Binding-site contacts:
Ligand atom C4 contacts residue ASP155 of chain 29.A at 1.9 Å.
Ligand atom C5 contacts residue SER156 of chain 29.A at 2.9 Å.
Ligand atom C1 contacts residue GLN160 of chain 29.A at 2.6 Å.
Ligand atom C1 contacts residue TYR157 of chain 29.A at 3.5 Å (hydrophobic).
Ligand atom C6 contacts residue GLN160 of chain 29.A at 2.9 Å.
Ligand atom C3 contacts residue SER156 of chain 29.A at 3.2 Å.
Ligand atom C8 contacts residue ASP155 of chain 29.A at 3.7 Å.
Ligand atom C5 contacts residue ASP155 of chain 29.A at 2.5 Å.
Ligand atom C4 contacts residue SER156 of chain 29.A at 3.0 Å.
Ligand atom O5 contacts residue ARG234 of chain 28.A at 2.7 Å (salt-bridge).
Ligand atom C3 contacts residue ASP155 of chain 29.A at 3.0 Å.
Ligand atom O1 contacts residue GLN233 of chain 28.C at 3.6 Å.
Ligand atom C5 contacts residue TYR157 of chain 29.A at 2.8 Å (hydrophobic).
Ligand atom C6 contacts residue TYR157 of chain 29.A at 2.6 Å (hydrophobic).
Ligand atom C6 contacts residue SER156 of chain 29.A at 3.4 Å.
Ligand atom C12 contacts residue GLN234 of chain 28.C at 2.8 Å.
Ligand atom C4 contacts residue TYR157 of chain 29.A at 3.5 Å (hydrophobic).
Ligand atom O2 contacts residue GLN233 of chain 28.C at 2.9 Å (h-bond).
Ligand atom N1 contacts residue SER156 of chain 29.A at 2.9 Å.
Ligand atom N1 contacts residue TYR157 of chain 29.A at 2.5 Å (h-bond).
Ligand atom C13 contacts residue PHE236 of chain 28.C at 3.4 Å (hydrophobic).
Ligand atom C2 contacts residue GLN160 of chain 29.A at 3.5 Å.
Ligand atom C8 contacts residue GLN234 of chain 28.C at 2.9 Å.
Ligand atom S1 contacts residue GLN234 of chain 28.C at 2.2 Å (h-bond).
Ligand atom O6 contacts residue ARG234 of chain 28.A at 3.4 Å (salt-bridge).
Ligand atom C21 contacts residue GLN160 of chain 29.A at 3.6 Å.
Ligand atom N1 contacts residue ASP155 of chain 29.A at 2.5 Å (salt-bridge).
Ligand atom C13 contacts residue PHE76 of chain 28.A at 2.9 Å (hydrophobic).
Ligand atom O4 contacts residue PHE76 of chain 28.A at 2.2 Å.
Ligand atom C14 contacts residue PHE76 of chain 28.A at 3.3 Å (hydrophobic).
Ligand atom C7 contacts residue GLN234 of chain 28.C at 2.2 Å.
Ligand atom O2 contacts residue TYR157 of chain 29.A at 3.4 Å.
Ligand atom O2 contacts residue GLN234 of chain 28.C at 2.5 Å (h-bond).
Ligand atom O1 contacts residue GLN234 of chain 28.C at 2.6 Å (h-bond).
Ligand atom O4 contacts residue PHE236 of chain 28.C at 2.6 Å.
Ligand atom O6 contacts residue GLN160 of chain 29.A at 2.9 Å.
Ligand atom C2 contacts residue SER156 of chain 29.A at 3.6 Å.
Ligand atom C21 contacts residue ARG234 of chain 28.A at 3.5 Å.
Ligand atom O5 contacts residue ARG219 of chain 29.A at 3.5 Å (salt-bridge).
Ligand atom C20 contacts residue PHE76 of chain 28.A at 3.2 Å (hydrophobic).

A protein and the small-molecule ligand that binds it are described below.
Small molecule (SMILES): O=C(O)c1ccc(NS(=O)(=O)c2ccc(N3C(=O)c4ccccc4C3=O)cc2)cc1

Sequence of chain 28.C:
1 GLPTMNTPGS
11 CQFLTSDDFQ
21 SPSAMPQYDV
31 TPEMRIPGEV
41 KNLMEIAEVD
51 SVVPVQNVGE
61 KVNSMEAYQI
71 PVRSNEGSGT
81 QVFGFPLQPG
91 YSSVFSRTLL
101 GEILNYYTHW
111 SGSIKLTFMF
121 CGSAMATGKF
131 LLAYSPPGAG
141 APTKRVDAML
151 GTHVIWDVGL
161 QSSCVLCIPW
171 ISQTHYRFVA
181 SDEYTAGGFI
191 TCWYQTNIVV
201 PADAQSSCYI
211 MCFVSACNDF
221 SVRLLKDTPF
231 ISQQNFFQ

Sequence of chain 29.A:
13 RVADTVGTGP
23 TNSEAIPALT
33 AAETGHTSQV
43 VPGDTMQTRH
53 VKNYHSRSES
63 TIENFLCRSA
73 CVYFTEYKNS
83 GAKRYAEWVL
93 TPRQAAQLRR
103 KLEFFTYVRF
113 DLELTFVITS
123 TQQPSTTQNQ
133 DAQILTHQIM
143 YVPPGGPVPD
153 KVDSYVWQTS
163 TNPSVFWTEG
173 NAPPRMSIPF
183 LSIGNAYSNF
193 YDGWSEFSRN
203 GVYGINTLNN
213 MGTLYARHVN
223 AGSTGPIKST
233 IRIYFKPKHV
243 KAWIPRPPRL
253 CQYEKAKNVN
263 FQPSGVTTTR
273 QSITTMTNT

Sequence of chain 28.A:
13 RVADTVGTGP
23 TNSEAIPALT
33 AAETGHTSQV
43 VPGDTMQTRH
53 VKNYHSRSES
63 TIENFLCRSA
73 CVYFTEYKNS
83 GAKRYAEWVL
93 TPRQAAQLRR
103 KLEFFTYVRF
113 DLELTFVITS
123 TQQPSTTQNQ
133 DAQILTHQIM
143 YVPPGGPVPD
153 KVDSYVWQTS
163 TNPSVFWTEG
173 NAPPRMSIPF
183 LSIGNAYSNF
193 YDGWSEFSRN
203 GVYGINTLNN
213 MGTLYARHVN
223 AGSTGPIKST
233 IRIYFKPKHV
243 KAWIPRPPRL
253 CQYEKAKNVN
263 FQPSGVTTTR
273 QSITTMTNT